Sequence of chain 1.F:
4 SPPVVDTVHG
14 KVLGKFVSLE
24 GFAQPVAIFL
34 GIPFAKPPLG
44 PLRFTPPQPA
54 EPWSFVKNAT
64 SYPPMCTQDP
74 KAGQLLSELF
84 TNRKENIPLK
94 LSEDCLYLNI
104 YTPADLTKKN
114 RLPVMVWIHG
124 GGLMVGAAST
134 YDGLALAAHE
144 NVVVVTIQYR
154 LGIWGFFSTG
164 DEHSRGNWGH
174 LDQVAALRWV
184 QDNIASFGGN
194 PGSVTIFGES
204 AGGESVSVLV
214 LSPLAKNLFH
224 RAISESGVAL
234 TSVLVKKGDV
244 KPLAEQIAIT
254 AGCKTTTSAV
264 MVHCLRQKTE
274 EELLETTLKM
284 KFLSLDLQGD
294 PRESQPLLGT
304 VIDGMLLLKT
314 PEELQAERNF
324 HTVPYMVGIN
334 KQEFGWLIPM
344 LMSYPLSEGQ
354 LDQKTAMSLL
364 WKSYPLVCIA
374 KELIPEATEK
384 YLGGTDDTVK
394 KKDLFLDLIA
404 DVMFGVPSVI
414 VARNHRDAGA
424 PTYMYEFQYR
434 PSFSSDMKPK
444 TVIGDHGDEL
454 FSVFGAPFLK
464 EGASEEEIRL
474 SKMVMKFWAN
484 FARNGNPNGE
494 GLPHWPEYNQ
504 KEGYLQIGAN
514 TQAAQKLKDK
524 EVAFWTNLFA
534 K

This small molecule binds to this protein.
Small molecule (SMILES): CN1[C@@H]2CC[C@H]1CC(OC(=O)[C@H](O)c1ccccc1)C2

Binding-site contacts:
Ligand atom C3 contacts residue LEU349 of chain 1.F at 4.4 Å (hydrophobic).
Ligand atom C19 contacts residue TRP339 of chain 1.F at 3.3 Å (hydrophobic).
Ligand atom O10 contacts residue LYS395 of chain 1.F at 4.0 Å.
Ligand atom O10 contacts residue LEU349 of chain 1.F at 4.0 Å.
Ligand atom C19 contacts residue MET343 of chain 1.F at 4.0 Å (hydrophobic).
Ligand atom O12 contacts residue GLU351 of chain 1.F at 4.3 Å.
Ligand atom C4 contacts residue LEU349 of chain 1.F at 3.8 Å (hydrophobic).
Ligand atom C2 contacts residue GLY352 of chain 1.F at 4.3 Å.
Ligand atom O12 contacts residue GLY352 of chain 1.F at 3.0 Å.
Ligand atom C9 contacts residue GLU351 of chain 1.F at 4.2 Å.
Ligand atom C16 contacts residue GLY338 of chain 1.F at 3.5 Å.
Ligand atom C18 contacts residue GLY338 of chain 1.F at 3.1 Å.
Ligand atom C17 contacts residue MET343 of chain 1.F at 4.0 Å (hydrophobic).
Ligand atom C19 contacts residue GLY338 of chain 1.F at 4.0 Å.
Ligand atom C15 contacts residue LEU349 of chain 1.F at 3.7 Å (hydrophobic).
Ligand atom C13 contacts residue LYS395 of chain 1.F at 3.5 Å.
Ligand atom C5 contacts residue SER350 of chain 1.F at 4.3 Å.
Ligand atom O12 contacts residue LYS395 of chain 1.F at 3.5 Å (salt-bridge).
Ligand atom C15 contacts residue PRO342 of chain 1.F at 4.3 Å (hydrophobic).
Ligand atom O20 contacts residue LYS395 of chain 1.F at 2.5 Å (salt-bridge).
Ligand atom C19 contacts residue PRO342 of chain 1.F at 3.7 Å (hydrophobic).
Ligand atom C2 contacts residue LYS395 of chain 1.F at 4.3 Å.
Ligand atom C16 contacts residue TRP339 of chain 1.F at 4.4 Å (hydrophobic).
Ligand atom N8 contacts residue SER350 of chain 1.F at 4.0 Å.
Ligand atom O20 contacts residue LEU399 of chain 1.F at 4.0 Å.
Ligand atom C14 contacts residue LEU349 of chain 1.F at 4.2 Å (hydrophobic).
Ligand atom C18 contacts residue TRP339 of chain 1.F at 3.3 Å (hydrophobic).
Ligand atom N8 contacts residue GLY352 of chain 1.F at 4.4 Å.
Ligand atom N8 contacts residue GLU351 of chain 1.F at 4.5 Å.
Ligand atom C11 contacts residue LEU349 of chain 1.F at 3.2 Å (hydrophobic).
Ligand atom C11 contacts residue LYS395 of chain 1.F at 3.4 Å.
Ligand atom C9 contacts residue SER350 of chain 1.F at 3.0 Å.
Ligand atom C11 contacts residue GLY352 of chain 1.F at 4.1 Å.
Ligand atom O12 contacts residue LEU349 of chain 1.F at 2.6 Å (h-bond).
Ligand atom C17 contacts residue PRO342 of chain 1.F at 3.4 Å (hydrophobic).
Ligand atom N8 contacts residue LEU349 of chain 1.F at 4.3 Å.
Ligand atom C5 contacts residue LEU349 of chain 1.F at 4.4 Å (hydrophobic).
Ligand atom C13 contacts residue LEU349 of chain 1.F at 3.8 Å (hydrophobic).
Ligand atom C17 contacts residue TRP339 of chain 1.F at 4.3 Å (hydrophobic).